Sequence of chain 2.B:
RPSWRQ

Binding-site contacts:
Ligand atom C08 contacts residue PHE124 of chain 2.A at 4.0 Å (hydrophobic).
Ligand atom C06 contacts residue PRO172 of chain 2.A at 4.5 Å (hydrophobic).
Ligand atom C05 contacts residue ILE224 of chain 2.A at 3.7 Å (hydrophobic).
Ligand atom C07 contacts residue ASN47 of chain 2.A at 4.1 Å.
Ligand atom C03 contacts residue TRP13 of chain 2.B at 3.6 Å (hydrophobic).
Ligand atom C05 contacts residue TRP13 of chain 2.B at 3.4 Å (hydrophobic).
Ligand atom C13 contacts residue ILE224 of chain 2.A at 4.2 Å (hydrophobic).
Ligand atom C13 contacts residue PRO172 of chain 2.A at 3.8 Å (hydrophobic).
Ligand atom C10 contacts residue PRO172 of chain 2.A at 4.3 Å (hydrophobic).
Ligand atom N12 contacts residue PRO172 of chain 2.A at 4.0 Å.
Ligand atom C06 contacts residue TRP13 of chain 2.B at 3.5 Å (hydrophobic).
Ligand atom C05 contacts residue LYS127 of chain 2.A at 4.4 Å.
Ligand atom C01 contacts residue GLY176 of chain 2.A at 4.4 Å.
Ligand atom C05 contacts residue PRO172 of chain 2.A at 3.3 Å (hydrophobic).
Ligand atom C07 contacts residue PHE124 of chain 2.A at 4.3 Å (hydrophobic).
Ligand atom N09 contacts residue PRO172 of chain 2.A at 4.0 Å.
Ligand atom C11 contacts residue PRO172 of chain 2.A at 4.3 Å (hydrophobic).
Ligand atom C04 contacts residue LYS127 of chain 2.A at 3.0 Å.
Ligand atom C01 contacts residue TRP13 of chain 2.B at 3.9 Å (hydrophobic).
Ligand atom C01 contacts residue LYS127 of chain 2.A at 1.4 Å.
Ligand atom C05 contacts residue ILE173 of chain 2.A at 4.1 Å (hydrophobic).
Ligand atom C04 contacts residue TRP13 of chain 2.B at 3.5 Å (hydrophobic).
Ligand atom C04 contacts residue ILE224 of chain 2.A at 4.3 Å (hydrophobic).
Ligand atom C07 contacts residue TRP13 of chain 2.B at 3.4 Å (hydrophobic).
Ligand atom N09 contacts residue TRP13 of chain 2.B at 4.0 Å.
Ligand atom C04 contacts residue GLY176 of chain 2.A at 3.9 Å.
Ligand atom C13 contacts residue TRP13 of chain 2.B at 4.0 Å (hydrophobic).
Ligand atom C08 contacts residue LYS127 of chain 2.A at 3.9 Å.
Ligand atom C03 contacts residue LYS127 of chain 2.A at 2.6 Å.
Ligand atom C04 contacts residue ILE173 of chain 2.A at 4.1 Å (hydrophobic).
Ligand atom C08 contacts residue TRP13 of chain 2.B at 3.7 Å (hydrophobic).
Ligand atom C04 contacts residue PRO172 of chain 2.A at 3.4 Å (hydrophobic).

This small molecule binds to this protein.
Small molecule (SMILES): O=Cc1ccc(-n2ccnc2)cc1

Sequence of chain 2.A:
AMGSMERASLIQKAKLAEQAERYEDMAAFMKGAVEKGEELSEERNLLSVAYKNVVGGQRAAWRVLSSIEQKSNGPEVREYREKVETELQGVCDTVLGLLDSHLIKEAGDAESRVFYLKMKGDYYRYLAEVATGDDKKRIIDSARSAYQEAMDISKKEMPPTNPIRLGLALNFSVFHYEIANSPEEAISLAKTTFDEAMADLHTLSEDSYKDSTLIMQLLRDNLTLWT